Sequence of chain 53.F:
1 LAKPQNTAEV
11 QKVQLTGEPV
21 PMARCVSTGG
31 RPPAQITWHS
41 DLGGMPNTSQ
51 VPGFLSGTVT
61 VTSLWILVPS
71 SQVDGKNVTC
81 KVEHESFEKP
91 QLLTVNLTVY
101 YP

Binding-site contacts:
Ligand atom C8 contacts residue ASN77 of chain 53.F at 4.1 Å.
Ligand atom C7 contacts residue ASN77 of chain 53.F at 2.7 Å.
Ligand atom C3 contacts residue ASN77 of chain 53.F at 3.7 Å.
Ligand atom O5 contacts residue THR94 of chain 53.F at 3.8 Å.
Ligand atom N2 contacts residue ASN77 of chain 53.F at 2.8 Å (h-bond).
Ligand atom C1 contacts residue NAG1 of chain 53.L at 3.4 Å.
Ligand atom C7 contacts residue NAG1 of chain 53.L at 4.3 Å.
Ligand atom C6 contacts residue THR94 of chain 53.F at 4.0 Å.
Ligand atom O7 contacts residue ASN77 of chain 53.F at 2.3 Å (h-bond).
Ligand atom O5 contacts residue ASN77 of chain 53.F at 2.4 Å (h-bond).
Ligand atom C5 contacts residue ASN77 of chain 53.F at 3.7 Å.
Ligand atom C1 contacts residue ASN77 of chain 53.F at 1.5 Å.
Ligand atom C2 contacts residue NAG1 of chain 53.L at 4.3 Å.
Ligand atom C8 contacts residue NAG1 of chain 53.L at 4.3 Å.
Ligand atom C5 contacts residue NAG1 of chain 53.L at 4.5 Å.
Ligand atom N2 contacts residue NAG1 of chain 53.L at 4.2 Å.
Ligand atom C2 contacts residue ASN77 of chain 53.F at 2.3 Å.
Ligand atom O5 contacts residue NAG1 of chain 53.L at 4.2 Å.
Ligand atom C4 contacts residue ASN77 of chain 53.F at 4.2 Å.
Ligand atom O6 contacts residue THR94 of chain 53.F at 4.0 Å.

This small molecule binds to this protein.
Small molecule (SMILES): CC(=O)N[C@H]1[C@H](O[C@H]2[C@H](O)[C@@H](NC(C)=O)CO[C@@H]2CO)O[C@H](CO)[C@@H](O)[C@@H]1O